Binding-site contacts:
Ligand atom C27 contacts residue VAL351 of chain 1.B at 3.5 Å (hydrophobic).
Ligand atom O25 contacts residue PRO175 of chain 1.A at 3.0 Å (h-bond).
Ligand atom C03 contacts residue TYR224 of chain 1.A at 3.6 Å (hydrophobic).
Ligand atom C20 contacts residue VAL351 of chain 1.B at 3.4 Å (hydrophobic).
Ligand atom O08 contacts residue ARG221 of chain 1.A at 2.8 Å (salt-bridge).
Ligand atom C02 contacts residue PRO222 of chain 1.A at 3.3 Å (hydrophobic).
Ligand atom C31 contacts residue TYR224 of chain 1.A at 3.7 Å (hydrophobic).
Ligand atom N26 contacts residue SER178 of chain 1.A at 3.7 Å.
Ligand atom N24 contacts residue VAL351 of chain 1.B at 2.9 Å (h-bond).
Ligand atom C31 contacts residue SER178 of chain 1.A at 3.6 Å.
Ligand atom O25 contacts residue SER178 of chain 1.A at 3.8 Å.
Ligand atom C09 contacts residue MET323 of chain 1.B at 3.5 Å (hydrophobic).
Ligand atom C01 contacts residue TYR224 of chain 1.A at 3.7 Å (hydrophobic).
Ligand atom O19 contacts residue ASP327 of chain 1.B at 3.7 Å.
Ligand atom C15 contacts residue VAL351 of chain 1.B at 3.4 Å (hydrophobic).
Ligand atom O22 contacts residue GLN176 of chain 1.A at 2.9 Å (h-bond).
Ligand atom C21 contacts residue SER178 of chain 1.A at 3.2 Å.
Ligand atom C15 contacts residue VAL353 of chain 1.B at 3.7 Å (hydrophobic).
Ligand atom N24 contacts residue LYS350 of chain 1.B at 3.4 Å.
Ligand atom N11 contacts residue MET323 of chain 1.B at 3.5 Å.
Ligand atom O34 contacts residue TYR224 of chain 1.A at 3.8 Å.
Ligand atom C14 contacts residue VAL351 of chain 1.B at 3.1 Å (hydrophobic).
Ligand atom C12 contacts residue MET323 of chain 1.B at 3.7 Å (hydrophobic).
Ligand atom O34 contacts residue GLN245 of chain 1.B at 3.4 Å.
Ligand atom O22 contacts residue PRO175 of chain 1.A at 3.3 Å (h-bond).
Ligand atom O19 contacts residue GLN176 of chain 1.A at 3.0 Å (h-bond).
Ligand atom O22 contacts residue VAL177 of chain 1.A at 3.4 Å.
Ligand atom C27 contacts residue SER178 of chain 1.A at 3.6 Å.
Ligand atom C01 contacts residue PRO222 of chain 1.A at 3.5 Å (hydrophobic).
Ligand atom N16 contacts residue ASP327 of chain 1.B at 3.4 Å (salt-bridge).
Ligand atom O17 contacts residue ASP327 of chain 1.B at 2.4 Å (salt-bridge).
Ligand atom C02 contacts residue TYR224 of chain 1.A at 3.7 Å (hydrophobic).
Ligand atom C06 contacts residue PRO222 of chain 1.A at 3.3 Å (hydrophobic).
Ligand atom O22 contacts residue SER178 of chain 1.A at 3.0 Å (h-bond).
Ligand atom C10 contacts residue MET323 of chain 1.B at 3.7 Å (hydrophobic).
Ligand atom O17 contacts residue ARG221 of chain 1.A at 3.6 Å.
Ligand atom C31 contacts residue THR179 of chain 1.A at 3.7 Å.
Ligand atom O29 contacts residue GLN176 of chain 1.A at 3.4 Å (h-bond).
Ligand atom C01 contacts residue THR223 of chain 1.A at 3.7 Å.
Ligand atom N26 contacts residue VAL351 of chain 1.B at 3.8 Å.

Sequence of chain 1.A:
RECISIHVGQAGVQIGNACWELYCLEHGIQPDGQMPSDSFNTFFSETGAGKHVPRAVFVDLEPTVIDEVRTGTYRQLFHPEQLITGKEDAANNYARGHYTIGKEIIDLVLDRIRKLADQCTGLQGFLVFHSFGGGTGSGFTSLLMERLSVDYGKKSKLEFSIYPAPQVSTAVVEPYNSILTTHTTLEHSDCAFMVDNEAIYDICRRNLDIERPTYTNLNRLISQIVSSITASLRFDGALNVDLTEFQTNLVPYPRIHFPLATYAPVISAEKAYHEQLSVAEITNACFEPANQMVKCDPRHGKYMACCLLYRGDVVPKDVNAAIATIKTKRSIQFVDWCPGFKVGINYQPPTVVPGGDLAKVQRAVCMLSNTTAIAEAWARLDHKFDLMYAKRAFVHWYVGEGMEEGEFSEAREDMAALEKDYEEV

Sequence of chain 1.B:
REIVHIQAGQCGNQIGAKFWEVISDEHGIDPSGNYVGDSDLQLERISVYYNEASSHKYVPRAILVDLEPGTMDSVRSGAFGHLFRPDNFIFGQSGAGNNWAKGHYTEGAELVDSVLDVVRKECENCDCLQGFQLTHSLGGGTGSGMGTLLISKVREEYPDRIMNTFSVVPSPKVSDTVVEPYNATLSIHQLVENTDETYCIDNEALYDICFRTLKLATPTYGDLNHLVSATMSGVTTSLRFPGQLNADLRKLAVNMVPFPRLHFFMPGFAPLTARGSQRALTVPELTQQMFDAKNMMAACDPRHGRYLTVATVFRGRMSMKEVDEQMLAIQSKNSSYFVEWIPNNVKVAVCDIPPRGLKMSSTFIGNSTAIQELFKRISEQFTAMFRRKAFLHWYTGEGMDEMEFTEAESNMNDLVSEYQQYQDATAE

A protein and the small-molecule ligand that binds it are described below.
Small molecule (SMILES): C=C1NC(=O)[C@H](C)N(O)C(=O)[C@H]([C@@H](O)C(N)=O)N(C)C(=O)[C@H](C)OC(=O)[C@@H]2C[C@H](C)CN2C1=O